Binding-site contacts:
Ligand atom C16 contacts residue PHE418 of chain 1.E at 4.3 Å (hydrophobic).
Ligand atom C10 contacts residue PHE418 of chain 1.E at 4.2 Å (hydrophobic).
Ligand atom C16 contacts residue SER320 of chain 1.E at 3.8 Å.
Ligand atom C7 contacts residue PHE418 of chain 1.E at 4.3 Å (hydrophobic).
Ligand atom C16 contacts residue GLU324 of chain 1.E at 4.4 Å.
Ligand atom C7 contacts residue GLU324 of chain 1.E at 4.5 Å.
Ligand atom C4 contacts residue GLU324 of chain 1.E at 4.2 Å.
Ligand atom C9 contacts residue SER320 of chain 1.E at 4.3 Å.
Ligand atom C10 contacts residue SER320 of chain 1.E at 4.2 Å.
Ligand atom C15 contacts residue VAL421 of chain 1.E at 3.7 Å (hydrophobic).
Ligand atom C9 contacts residue GLU324 of chain 1.E at 4.4 Å.
Ligand atom C8 contacts residue GLU324 of chain 1.E at 3.9 Å.
Ligand atom O2 contacts residue GLU324 of chain 1.E at 3.0 Å (salt-bridge).
Ligand atom C11 contacts residue PHE418 of chain 1.E at 4.2 Å (hydrophobic).
Ligand atom C9 contacts residue PHE418 of chain 1.E at 3.8 Å (hydrophobic).
Ligand atom C8 contacts residue PHE418 of chain 1.E at 4.0 Å (hydrophobic).

Sequence of chain 1.E:
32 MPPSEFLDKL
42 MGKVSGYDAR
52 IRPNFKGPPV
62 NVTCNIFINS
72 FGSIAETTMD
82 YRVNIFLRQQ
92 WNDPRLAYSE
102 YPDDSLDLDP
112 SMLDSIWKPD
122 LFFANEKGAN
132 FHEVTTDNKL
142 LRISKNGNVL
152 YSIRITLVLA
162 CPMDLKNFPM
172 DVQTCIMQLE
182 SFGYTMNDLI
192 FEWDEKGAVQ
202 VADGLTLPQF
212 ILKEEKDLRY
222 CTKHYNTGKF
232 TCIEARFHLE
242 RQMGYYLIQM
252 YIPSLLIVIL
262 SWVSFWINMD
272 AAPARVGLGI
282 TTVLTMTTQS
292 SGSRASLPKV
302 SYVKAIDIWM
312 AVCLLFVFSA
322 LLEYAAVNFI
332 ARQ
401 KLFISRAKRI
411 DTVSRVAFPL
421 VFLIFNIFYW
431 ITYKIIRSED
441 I

The protein below binds the small molecule below.
Small molecule (SMILES): CCCCCc1cc(O)c2c(c1)OC(C)(C)[C@@H]1CCC(C)=C[C@@H]21